Binding-site contacts:
Ligand atom C1 contacts residue ASN159 of chain 1.J at 1.4 Å.
Ligand atom C7 contacts residue ASN159 of chain 1.J at 4.0 Å.
Ligand atom O5 contacts residue ASN159 of chain 1.J at 2.4 Å (h-bond).
Ligand atom C4 contacts residue ASN159 of chain 1.J at 4.3 Å.
Ligand atom N2 contacts residue ASN160 of chain 1.J at 4.3 Å.
Ligand atom C1 contacts residue GLU130 of chain 1.J at 4.0 Å.
Ligand atom C2 contacts residue GLU130 of chain 1.J at 4.1 Å.
Ligand atom C8 contacts residue ASN160 of chain 1.J at 3.6 Å.
Ligand atom C7 contacts residue GLU130 of chain 1.J at 3.6 Å.
Ligand atom O7 contacts residue ASN160 of chain 1.J at 3.2 Å.
Ligand atom C2 contacts residue ASN159 of chain 1.J at 2.5 Å.
Ligand atom N2 contacts residue ASN159 of chain 1.J at 2.9 Å (h-bond).
Ligand atom C5 contacts residue ASN159 of chain 1.J at 3.7 Å.
Ligand atom C3 contacts residue ASN159 of chain 1.J at 3.8 Å.
Ligand atom C7 contacts residue ASN160 of chain 1.J at 3.6 Å.
Ligand atom N2 contacts residue GLU130 of chain 1.J at 3.0 Å (salt-bridge).
Ligand atom C8 contacts residue GLU130 of chain 1.J at 3.3 Å.

A small-molecule ligand and the protein it binds are described below.
Small molecule (SMILES): CC(=O)N[C@@H]1[C@@H](O)[C@H](O)[C@@H](CO)O[C@H]1O

Sequence of chain 1.J:
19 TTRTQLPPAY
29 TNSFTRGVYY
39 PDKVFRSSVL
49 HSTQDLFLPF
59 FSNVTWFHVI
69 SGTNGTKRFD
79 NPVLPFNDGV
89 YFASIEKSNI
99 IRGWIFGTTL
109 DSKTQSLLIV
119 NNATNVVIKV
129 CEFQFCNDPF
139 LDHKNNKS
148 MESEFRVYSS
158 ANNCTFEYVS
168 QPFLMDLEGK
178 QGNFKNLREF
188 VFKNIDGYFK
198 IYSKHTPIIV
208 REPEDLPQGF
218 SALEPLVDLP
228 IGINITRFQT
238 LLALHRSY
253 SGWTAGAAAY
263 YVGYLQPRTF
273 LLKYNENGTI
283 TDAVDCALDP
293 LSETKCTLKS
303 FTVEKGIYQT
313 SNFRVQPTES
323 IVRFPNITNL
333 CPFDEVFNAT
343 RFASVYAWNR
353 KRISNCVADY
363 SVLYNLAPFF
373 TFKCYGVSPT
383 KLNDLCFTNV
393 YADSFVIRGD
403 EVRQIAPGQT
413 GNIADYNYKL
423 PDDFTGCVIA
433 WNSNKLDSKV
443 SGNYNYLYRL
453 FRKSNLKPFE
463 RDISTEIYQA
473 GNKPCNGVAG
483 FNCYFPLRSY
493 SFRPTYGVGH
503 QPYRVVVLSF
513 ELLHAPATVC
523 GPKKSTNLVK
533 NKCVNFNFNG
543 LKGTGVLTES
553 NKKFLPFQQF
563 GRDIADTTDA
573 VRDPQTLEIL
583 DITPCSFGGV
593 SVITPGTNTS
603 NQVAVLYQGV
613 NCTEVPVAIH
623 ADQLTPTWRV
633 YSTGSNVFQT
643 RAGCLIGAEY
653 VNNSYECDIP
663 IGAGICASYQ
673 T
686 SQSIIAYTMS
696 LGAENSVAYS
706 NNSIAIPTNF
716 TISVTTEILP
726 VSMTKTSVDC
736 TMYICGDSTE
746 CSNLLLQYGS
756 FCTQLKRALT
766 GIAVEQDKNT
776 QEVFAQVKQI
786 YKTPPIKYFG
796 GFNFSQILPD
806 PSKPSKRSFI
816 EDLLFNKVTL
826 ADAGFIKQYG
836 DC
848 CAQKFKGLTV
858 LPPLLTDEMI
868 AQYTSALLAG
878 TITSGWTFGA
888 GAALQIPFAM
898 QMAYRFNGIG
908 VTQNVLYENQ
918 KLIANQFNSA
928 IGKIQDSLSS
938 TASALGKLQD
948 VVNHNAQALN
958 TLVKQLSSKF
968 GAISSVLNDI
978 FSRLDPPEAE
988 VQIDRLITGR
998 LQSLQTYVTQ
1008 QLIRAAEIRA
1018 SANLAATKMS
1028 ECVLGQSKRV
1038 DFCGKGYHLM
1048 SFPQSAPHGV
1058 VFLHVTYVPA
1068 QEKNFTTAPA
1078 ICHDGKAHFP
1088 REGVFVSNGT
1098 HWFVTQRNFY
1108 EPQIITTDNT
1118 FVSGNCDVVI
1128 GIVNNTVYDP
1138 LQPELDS